Binding-site contacts:
Ligand atom C32 contacts residue ALA286 of chain 1.B at 4.0 Å (hydrophobic).
Ligand atom N21 contacts residue GLY279 of chain 1.B at 3.5 Å (h-bond).
Ligand atom C3 contacts residue MET267 of chain 1.B at 3.9 Å (hydrophobic).
Ligand atom O16 contacts residue GLN280 of chain 1.B at 2.9 Å (h-bond).
Ligand atom O15 contacts residue MET267 of chain 1.B at 3.9 Å.
Ligand atom C25 contacts residue MET267 of chain 1.B at 3.3 Å (hydrophobic).
Ligand atom C23 contacts residue THR242 of chain 1.B at 3.7 Å.
Ligand atom N17 contacts residue SER231 of chain 1.B at 3.1 Å.
Ligand atom C30 contacts residue MET267 of chain 1.B at 3.6 Å (hydrophobic).
Ligand atom C24 contacts residue MET267 of chain 1.B at 3.7 Å (hydrophobic).
Ligand atom N18 contacts residue THR239 of chain 1.B at 3.6 Å (h-bond).
Ligand atom N2 contacts residue PHE283 of chain 1.B at 3.6 Å.
Ligand atom C23 contacts residue SER231 of chain 1.B at 3.5 Å.
Ligand atom C24 contacts residue TYR247 of chain 1.B at 3.5 Å (hydrophobic).
Ligand atom C22 contacts residue LEU229 of chain 1.B at 3.5 Å (hydrophobic).
Ligand atom N9 contacts residue PHE283 of chain 1.B at 3.8 Å.
Ligand atom C4 contacts residue PHE250 of chain 1.B at 3.9 Å (hydrophobic).
Ligand atom N6 contacts residue PHE283 of chain 1.B at 3.3 Å.
Ligand atom N2 contacts residue PHE250 of chain 1.B at 3.8 Å.
Ligand atom C1 contacts residue PHE283 of chain 1.B at 3.7 Å (hydrophobic).
Ligand atom C23 contacts residue THR239 of chain 1.B at 3.8 Å.
Ligand atom N18 contacts residue ALA243 of chain 1.B at 3.7 Å.
Ligand atom N21 contacts residue MET267 of chain 1.B at 3.6 Å.
Ligand atom O16 contacts residue PHE283 of chain 1.B at 3.9 Å.
Ligand atom C5 contacts residue PHE283 of chain 1.B at 3.7 Å (hydrophobic).
Ligand atom C30 contacts residue GLY279 of chain 1.B at 3.5 Å.
Ligand atom C24 contacts residue GLN280 of chain 1.B at 3.6 Å.
Ligand atom C20 contacts residue VAL232 of chain 1.B at 3.9 Å (hydrophobic).
Ligand atom C4 contacts residue PHE283 of chain 1.B at 3.6 Å (hydrophobic).
Ligand atom N21 contacts residue TYR247 of chain 1.B at 3.2 Å (h-bond).
Ligand atom C3 contacts residue PHE283 of chain 1.B at 3.5 Å (hydrophobic).
Ligand atom C13 contacts residue LEU189 of chain 1.B at 3.4 Å (hydrophobic).
Ligand atom N6 contacts residue PHE250 of chain 1.B at 3.9 Å.
Ligand atom N17 contacts residue THR242 of chain 1.B at 3.8 Å.
Ligand atom C8 contacts residue MET267 of chain 1.B at 3.5 Å (hydrophobic).
Ligand atom C5 contacts residue MET267 of chain 1.B at 3.3 Å (hydrophobic).
Ligand atom O15 contacts residue PHE283 of chain 1.B at 3.9 Å.
Ligand atom C7 contacts residue PHE283 of chain 1.B at 3.8 Å (hydrophobic).
Ligand atom C8 contacts residue PHE283 of chain 1.B at 3.6 Å (hydrophobic).
Ligand atom C27 contacts residue GLN280 of chain 1.B at 3.3 Å.

Sequence of chain 1.B:
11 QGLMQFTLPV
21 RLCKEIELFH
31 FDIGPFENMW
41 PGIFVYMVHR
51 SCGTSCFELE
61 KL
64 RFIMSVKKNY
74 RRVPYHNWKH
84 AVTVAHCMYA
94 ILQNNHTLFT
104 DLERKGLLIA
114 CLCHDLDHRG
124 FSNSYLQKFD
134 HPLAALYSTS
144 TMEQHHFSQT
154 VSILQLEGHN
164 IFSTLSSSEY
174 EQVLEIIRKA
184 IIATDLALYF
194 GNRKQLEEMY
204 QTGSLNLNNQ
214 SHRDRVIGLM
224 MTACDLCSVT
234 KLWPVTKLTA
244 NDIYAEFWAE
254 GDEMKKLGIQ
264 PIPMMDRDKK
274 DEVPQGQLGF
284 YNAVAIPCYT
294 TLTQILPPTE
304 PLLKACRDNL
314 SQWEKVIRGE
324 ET

A protein and the small-molecule ligand that binds it are described below.
Small molecule (SMILES): O=C(Nc1cnccc1C(=O)N1CCCC1)c1nc(C2CC2)ccc1Nc1cncnc1